Sequence of chain 4.C:
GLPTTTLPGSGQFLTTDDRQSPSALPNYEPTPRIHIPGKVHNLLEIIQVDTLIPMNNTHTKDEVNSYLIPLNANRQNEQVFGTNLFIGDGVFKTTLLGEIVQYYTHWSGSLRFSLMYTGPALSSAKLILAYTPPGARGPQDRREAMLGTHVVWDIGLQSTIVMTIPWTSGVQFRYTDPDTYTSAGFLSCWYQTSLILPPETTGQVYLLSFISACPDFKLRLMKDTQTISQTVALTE

Binding-site contacts:
Ligand atom O1 contacts residue MET221 of chain 4.A at 3.9 Å.
Ligand atom C5C contacts residue VAL191 of chain 4.A at 3.8 Å (hydrophobic).
Ligand atom C2C contacts residue TYR197 of chain 4.A at 3.7 Å (hydrophobic).
Ligand atom C2A contacts residue TYR152 of chain 4.A at 3.6 Å (hydrophobic).
Ligand atom C1C contacts residue TYR128 of chain 4.A at 3.7 Å (hydrophobic).
Ligand atom C5A contacts residue ALA150 of chain 4.A at 3.6 Å (hydrophobic).
Ligand atom N3A contacts residue PRO174 of chain 4.A at 3.7 Å.
Ligand atom C5B contacts residue MET224 of chain 4.A at 3.8 Å (hydrophobic).
Ligand atom C2C contacts residue MET221 of chain 4.A at 4.0 Å (hydrophobic).
Ligand atom C4B contacts residue TYR152 of chain 4.A at 3.8 Å (hydrophobic).
Ligand atom O1 contacts residue LEU106 of chain 4.A at 3.8 Å.
Ligand atom C1C contacts residue LEU106 of chain 4.A at 3.8 Å (hydrophobic).
Ligand atom C5B contacts residue TYR128 of chain 4.A at 4.0 Å (hydrophobic).
Ligand atom C5A contacts residue PHE186 of chain 4.A at 3.5 Å (hydrophobic).
Ligand atom C4 contacts residue LEU106 of chain 4.A at 3.9 Å (hydrophobic).
Ligand atom C4C contacts residue VAL191 of chain 4.A at 3.0 Å (hydrophobic).
Ligand atom N3A contacts residue TYR152 of chain 4.A at 3.5 Å.
Ligand atom O1A contacts residue PHE186 of chain 4.A at 3.0 Å.
Ligand atom C5A contacts residue VAL176 of chain 4.A at 3.6 Å (hydrophobic).
Ligand atom C1B contacts residue VAL188 of chain 4.A at 3.8 Å (hydrophobic).
Ligand atom C2A contacts residue PHE186 of chain 4.A at 3.3 Å (hydrophobic).
Ligand atom C4B contacts residue PHE186 of chain 4.A at 3.6 Å (hydrophobic).
Ligand atom N3A contacts residue ALA24 of chain 4.C at 3.8 Å.
Ligand atom C5 contacts residue LEU106 of chain 4.A at 3.8 Å (hydrophobic).
Ligand atom N3A contacts residue PHE186 of chain 4.A at 4.0 Å.
Ligand atom O1B contacts residue TYR128 of chain 4.A at 3.4 Å (h-bond).
Ligand atom C5B contacts residue PHE186 of chain 4.A at 3.9 Å (hydrophobic).
Ligand atom C3B contacts residue VAL188 of chain 4.A at 3.8 Å (hydrophobic).
Ligand atom C1B contacts residue TYR128 of chain 4.A at 3.6 Å (hydrophobic).
Ligand atom C4A contacts residue PRO174 of chain 4.A at 3.1 Å (hydrophobic).
Ligand atom C6B contacts residue TYR128 of chain 4.A at 3.3 Å (hydrophobic).
Ligand atom C3C contacts residue TYR128 of chain 4.A at 3.4 Å (hydrophobic).
Ligand atom C3B contacts residue TYR152 of chain 4.A at 3.7 Å (hydrophobic).
Ligand atom C2B contacts residue VAL188 of chain 4.A at 3.5 Å (hydrophobic).
Ligand atom C4C contacts residue VAL188 of chain 4.A at 3.7 Å (hydrophobic).
Ligand atom C1B contacts residue ILE104 of chain 4.A at 4.0 Å (hydrophobic).
Ligand atom C6B contacts residue ILE104 of chain 4.A at 3.6 Å (hydrophobic).
Ligand atom N2 contacts residue LEU106 of chain 4.A at 3.8 Å.
Ligand atom O1B contacts residue ILE104 of chain 4.A at 3.9 Å.
Ligand atom C4 contacts residue TYR197 of chain 4.A at 3.8 Å (hydrophobic).

Sequence of chain 4.A:
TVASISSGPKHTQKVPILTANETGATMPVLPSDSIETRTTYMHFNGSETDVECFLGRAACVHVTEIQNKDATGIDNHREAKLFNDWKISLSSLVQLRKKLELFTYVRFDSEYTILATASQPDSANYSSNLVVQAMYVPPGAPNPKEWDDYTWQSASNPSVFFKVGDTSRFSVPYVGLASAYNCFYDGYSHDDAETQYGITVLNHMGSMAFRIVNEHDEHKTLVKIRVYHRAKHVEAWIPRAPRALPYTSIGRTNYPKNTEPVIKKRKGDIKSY

A protein and the small-molecule ligand that binds it are described below.
Small molecule (SMILES): Cc1cc(CCCCCOc2ccc(C3=NCCO3)cc2)on1